Binding-site contacts:
Ligand atom O28 contacts residue THR1 of chain 1.K at 2.3 Å (h-bond).
Ligand atom C22 contacts residue LYS33 of chain 1.K at 3.7 Å.
Ligand atom N1 contacts residue THR21 of chain 1.K at 3.0 Å (h-bond).
Ligand atom N4 contacts residue ASP126 of chain 1.L at 3.4 Å (salt-bridge).
Ligand atom C21 contacts residue LYS33 of chain 1.K at 3.8 Å.
Ligand atom C17 contacts residue THR21 of chain 1.K at 3.7 Å.
Ligand atom C24 contacts residue ALA49 of chain 1.K at 3.8 Å (hydrophobic).
Ligand atom C2 contacts residue THR21 of chain 1.K at 3.9 Å.
Ligand atom N20 contacts residue GLY47 of chain 1.K at 2.8 Å (h-bond).
Ligand atom C22 contacts residue THR1 of chain 1.K at 2.7 Å.
Ligand atom C13 contacts residue GLY47 of chain 1.K at 3.5 Å.
Ligand atom O27 contacts residue GLY47 of chain 1.K at 3.1 Å (h-bond).
Ligand atom C25 contacts residue ALA20 of chain 1.K at 3.8 Å (hydrophobic).
Ligand atom C21 contacts residue GLY47 of chain 1.K at 3.8 Å.
Ligand atom C21 contacts residue THR1 of chain 1.K at 2.4 Å.
Ligand atom O8 contacts residue ALA49 of chain 1.K at 3.1 Å (h-bond).
Ligand atom B26 contacts residue THR1 of chain 1.K at 1.4 Å.
Ligand atom O27 contacts residue THR1 of chain 1.K at 2.4 Å (h-bond).
Ligand atom C11 contacts residue THR21 of chain 1.K at 3.3 Å.
Ligand atom C3 contacts residue ASP126 of chain 1.L at 3.7 Å.
Ligand atom C18 contacts residue GLY47 of chain 1.K at 3.7 Å.
Ligand atom C6 contacts residue ALA27 of chain 1.K at 3.8 Å (hydrophobic).
Ligand atom C10 contacts residue GLY47 of chain 1.K at 3.5 Å.
Ligand atom C3 contacts residue ALA49 of chain 1.K at 3.6 Å (hydrophobic).
Ligand atom C6 contacts residue THR21 of chain 1.K at 3.8 Å.
Ligand atom N9 contacts residue THR21 of chain 1.K at 3.0 Å (h-bond).
Ligand atom O8 contacts residue GLY47 of chain 1.K at 3.9 Å.
Ligand atom C23 contacts residue GLY47 of chain 1.K at 3.7 Å.
Ligand atom B26 contacts residue LYS33 of chain 1.K at 3.7 Å.
Ligand atom O28 contacts residue TYR170 of chain 1.K at 3.7 Å.
Ligand atom C7 contacts residue THR21 of chain 1.K at 3.9 Å.
Ligand atom C10 contacts residue THR21 of chain 1.K at 3.7 Å.
Ligand atom O8 contacts residue GLY48 of chain 1.K at 4.0 Å.
Ligand atom N20 contacts residue THR1 of chain 1.K at 3.7 Å.
Ligand atom O19 contacts residue THR21 of chain 1.K at 3.0 Å (h-bond).
Ligand atom C24 contacts residue MET45 of chain 1.K at 3.6 Å (hydrophobic).
Ligand atom C22 contacts residue GLY47 of chain 1.K at 3.8 Å.
Ligand atom N4 contacts residue SER130 of chain 1.L at 4.0 Å.
Ligand atom O19 contacts residue ALA20 of chain 1.K at 3.4 Å.
Ligand atom C23 contacts residue ALA49 of chain 1.K at 4.0 Å (hydrophobic).

The protein below binds the small molecule below.
Small molecule (SMILES): CC(C)C[C@H](NC(=O)[C@H](Cc1ccccc1)NC(=O)c1cnccn1)B(O)O

Sequence of chain 1.L:
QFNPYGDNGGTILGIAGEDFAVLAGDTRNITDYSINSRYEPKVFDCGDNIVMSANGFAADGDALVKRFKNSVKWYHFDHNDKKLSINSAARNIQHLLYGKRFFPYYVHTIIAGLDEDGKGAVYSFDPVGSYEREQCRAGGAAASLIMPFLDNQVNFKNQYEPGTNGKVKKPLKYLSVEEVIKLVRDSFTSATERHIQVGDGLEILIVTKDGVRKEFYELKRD

Sequence of chain 1.K:
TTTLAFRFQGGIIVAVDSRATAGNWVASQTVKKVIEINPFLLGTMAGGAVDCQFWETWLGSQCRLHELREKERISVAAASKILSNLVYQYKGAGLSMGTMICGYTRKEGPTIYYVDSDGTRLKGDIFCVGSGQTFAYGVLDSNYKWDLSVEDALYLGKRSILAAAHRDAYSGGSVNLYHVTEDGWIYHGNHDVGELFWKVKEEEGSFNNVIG